The small molecule below binds the protein below.
Small molecule (SMILES): N#Cc1ccccc1Sc1ccccc1C(=O)NCCCS

Binding-site contacts:
Ligand atom C contacts residue ASN47 of chain 1.A at 3.8 Å.
Ligand atom O contacts residue VAL8 of chain 1.B at 2.8 Å (h-bond).
Ligand atom C3 contacts residue VAL8 of chain 1.B at 3.6 Å (hydrophobic).
Ligand atom N1 contacts residue ASP220 of chain 1.A at 3.1 Å (salt-bridge).
Ligand atom C7 contacts residue LYS127 of chain 1.A at 4.0 Å.
Ligand atom C16 contacts residue ASP220 of chain 1.A at 3.8 Å.
Ligand atom C6 contacts residue LYS127 of chain 1.A at 3.4 Å.
Ligand atom C2 contacts residue ASN47 of chain 1.A at 3.0 Å.
Ligand atom S contacts residue CYS50 of chain 1.A at 2.2 Å (h-bond).
Ligand atom C10 contacts residue PRO172 of chain 1.A at 4.0 Å (hydrophobic).
Ligand atom C7 contacts residue GLY176 of chain 1.A at 3.5 Å.
Ligand atom C1 contacts residue CYS50 of chain 1.A at 3.5 Å (hydrophobic).
Ligand atom C contacts residue VAL51 of chain 1.A at 3.4 Å (hydrophobic).
Ligand atom C8 contacts residue ILE224 of chain 1.A at 3.9 Å (hydrophobic).
Ligand atom C7 contacts residue ILE173 of chain 1.A at 3.7 Å (hydrophobic).
Ligand atom C9 contacts residue VAL8 of chain 1.B at 3.5 Å (hydrophobic).
Ligand atom C8 contacts residue PRO172 of chain 1.A at 3.0 Å (hydrophobic).
Ligand atom S1 contacts residue ILE224 of chain 1.A at 3.5 Å.
Ligand atom C7 contacts residue VAL8 of chain 1.B at 3.9 Å (hydrophobic).
Ligand atom C1 contacts residue ASN47 of chain 1.A at 3.1 Å.
Ligand atom C10 contacts residue ILE224 of chain 1.A at 3.8 Å (hydrophobic).
Ligand atom C8 contacts residue GLY176 of chain 1.A at 3.7 Å.
Ligand atom C contacts residue CYS50 of chain 1.A at 3.2 Å (hydrophobic).
Ligand atom C13 contacts residue PRO172 of chain 1.A at 3.7 Å (hydrophobic).
Ligand atom C16 contacts residue ILE224 of chain 1.A at 3.5 Å (hydrophobic).
Ligand atom S contacts residue LYS54 of chain 1.A at 3.9 Å.
Ligand atom N1 contacts residue ILE224 of chain 1.A at 3.4 Å.
Ligand atom C15 contacts residue PRO172 of chain 1.A at 3.8 Å (hydrophobic).
Ligand atom C12 contacts residue PRO172 of chain 1.A at 3.9 Å (hydrophobic).
Ligand atom S contacts residue VAL8 of chain 1.B at 4.1 Å.
Ligand atom C15 contacts residue ILE224 of chain 1.A at 3.8 Å (hydrophobic).
Ligand atom N1 contacts residue LEU223 of chain 1.A at 3.7 Å.
Ligand atom C8 contacts residue VAL8 of chain 1.B at 3.6 Å (hydrophobic).
Ligand atom C14 contacts residue PRO172 of chain 1.A at 3.6 Å (hydrophobic).
Ligand atom C5 contacts residue VAL8 of chain 1.B at 3.6 Å (hydrophobic).
Ligand atom C5 contacts residue LYS127 of chain 1.A at 4.1 Å.
Ligand atom C11 contacts residue PRO172 of chain 1.A at 4.1 Å (hydrophobic).
Ligand atom S contacts residue VAL51 of chain 1.A at 3.4 Å (h-bond).
Ligand atom C7 contacts residue PRO172 of chain 1.A at 3.4 Å (hydrophobic).
Ligand atom C4 contacts residue VAL8 of chain 1.B at 3.7 Å (hydrophobic).

Sequence of chain 1.B:
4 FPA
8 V

Sequence of chain 1.A:
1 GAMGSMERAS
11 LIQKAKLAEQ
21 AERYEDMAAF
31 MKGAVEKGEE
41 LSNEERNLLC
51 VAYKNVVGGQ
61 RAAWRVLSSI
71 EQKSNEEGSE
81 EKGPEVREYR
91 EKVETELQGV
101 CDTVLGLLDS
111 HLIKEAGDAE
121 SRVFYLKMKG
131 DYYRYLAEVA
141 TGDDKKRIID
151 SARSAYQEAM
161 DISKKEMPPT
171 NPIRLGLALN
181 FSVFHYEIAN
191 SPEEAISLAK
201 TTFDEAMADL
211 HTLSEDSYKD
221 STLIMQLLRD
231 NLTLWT